Sequence of chain 1.A:
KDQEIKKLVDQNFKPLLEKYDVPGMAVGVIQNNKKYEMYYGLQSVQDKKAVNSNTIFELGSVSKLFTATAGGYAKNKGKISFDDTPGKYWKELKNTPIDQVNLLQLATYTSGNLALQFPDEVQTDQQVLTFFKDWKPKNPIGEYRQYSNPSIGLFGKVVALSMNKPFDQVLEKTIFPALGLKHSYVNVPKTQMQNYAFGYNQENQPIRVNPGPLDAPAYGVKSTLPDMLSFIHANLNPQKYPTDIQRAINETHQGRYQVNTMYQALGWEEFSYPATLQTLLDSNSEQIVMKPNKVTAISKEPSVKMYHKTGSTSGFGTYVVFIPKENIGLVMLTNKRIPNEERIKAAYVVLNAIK

This small molecule binds to this protein.
Small molecule (SMILES): O=P(O)(O)OB(O)CNS(=O)(=O)c1ccc(-c2nnn[nH]2)cc1

Binding-site contacts:
Ligand atom N34 contacts residue ASN215 of chain 1.A at 3.5 Å (h-bond).
Ligand atom O4 contacts residue SER317 of chain 1.A at 3.8 Å.
Ligand atom N33 contacts residue THR318 of chain 1.A at 3.8 Å.
Ligand atom C6 contacts residue THR318 of chain 1.A at 4.0 Å.
Ligand atom N contacts residue VAL214 of chain 1.A at 3.9 Å.
Ligand atom C3 contacts residue TYR224 of chain 1.A at 4.0 Å (hydrophobic).
Ligand atom O15 contacts residue GLY65 of chain 1.A at 4.0 Å.
Ligand atom C12 contacts residue SER66 of chain 1.A at 2.4 Å.
Ligand atom O2 contacts residue THR315 of chain 1.A at 2.9 Å (h-bond).
Ligand atom O14 contacts residue TYR152 of chain 1.A at 2.8 Å (h-bond).
Ligand atom O15 contacts residue SER317 of chain 1.A at 2.8 Å (h-bond).
Ligand atom O2 contacts residue GLY316 of chain 1.A at 3.3 Å.
Ligand atom B13 contacts residue LYS69 of chain 1.A at 3.9 Å.
Ligand atom B13 contacts residue TYR152 of chain 1.A at 3.6 Å.
Ligand atom C12 contacts residue LYS69 of chain 1.A at 4.0 Å.
Ligand atom N35 contacts residue VAL214 of chain 1.A at 3.4 Å.
Ligand atom O8 contacts residue ASN154 of chain 1.A at 2.8 Å (h-bond).
Ligand atom C3 contacts residue GLN122 of chain 1.A at 3.9 Å.
Ligand atom O15 contacts residue SER66 of chain 1.A at 2.5 Å (h-bond).
Ligand atom O14 contacts residue SER66 of chain 1.A at 2.4 Å (h-bond).
Ligand atom C2 contacts residue GLN122 of chain 1.A at 3.7 Å.
Ligand atom O8 contacts residue GLN122 of chain 1.A at 2.8 Å (h-bond).
Ligand atom C4 contacts residue TYR224 of chain 1.A at 4.0 Å (hydrophobic).
Ligand atom O8 contacts residue LEU121 of chain 1.A at 3.9 Å.
Ligand atom B13 contacts residue SER66 of chain 1.A at 1.4 Å.
Ligand atom N11 contacts residue SER66 of chain 1.A at 3.7 Å.
Ligand atom O5 contacts residue THR315 of chain 1.A at 3.8 Å.
Ligand atom P1 contacts residue SER66 of chain 1.A at 3.8 Å.
Ligand atom P1 contacts residue TYR152 of chain 1.A at 3.9 Å.
Ligand atom N11 contacts residue SER317 of chain 1.A at 3.8 Å.
Ligand atom N33 contacts residue SER319 of chain 1.A at 3.1 Å (h-bond).
Ligand atom S1 contacts residue GLN122 of chain 1.A at 3.6 Å (h-bond).
Ligand atom O15 contacts residue GLY316 of chain 1.A at 3.6 Å.
Ligand atom N34 contacts residue VAL214 of chain 1.A at 3.6 Å.
Ligand atom O10 contacts residue GLN122 of chain 1.A at 3.8 Å.
Ligand atom O5 contacts residue TYR152 of chain 1.A at 3.5 Å.
Ligand atom O2 contacts residue SER317 of chain 1.A at 3.9 Å.
Ligand atom N35 contacts residue ASN215 of chain 1.A at 3.0 Å (h-bond).
Ligand atom O5 contacts residue ASN289 of chain 1.A at 4.0 Å.
Ligand atom O4 contacts residue ARG342 of chain 1.A at 4.0 Å.